Sequence of chain 1.A:
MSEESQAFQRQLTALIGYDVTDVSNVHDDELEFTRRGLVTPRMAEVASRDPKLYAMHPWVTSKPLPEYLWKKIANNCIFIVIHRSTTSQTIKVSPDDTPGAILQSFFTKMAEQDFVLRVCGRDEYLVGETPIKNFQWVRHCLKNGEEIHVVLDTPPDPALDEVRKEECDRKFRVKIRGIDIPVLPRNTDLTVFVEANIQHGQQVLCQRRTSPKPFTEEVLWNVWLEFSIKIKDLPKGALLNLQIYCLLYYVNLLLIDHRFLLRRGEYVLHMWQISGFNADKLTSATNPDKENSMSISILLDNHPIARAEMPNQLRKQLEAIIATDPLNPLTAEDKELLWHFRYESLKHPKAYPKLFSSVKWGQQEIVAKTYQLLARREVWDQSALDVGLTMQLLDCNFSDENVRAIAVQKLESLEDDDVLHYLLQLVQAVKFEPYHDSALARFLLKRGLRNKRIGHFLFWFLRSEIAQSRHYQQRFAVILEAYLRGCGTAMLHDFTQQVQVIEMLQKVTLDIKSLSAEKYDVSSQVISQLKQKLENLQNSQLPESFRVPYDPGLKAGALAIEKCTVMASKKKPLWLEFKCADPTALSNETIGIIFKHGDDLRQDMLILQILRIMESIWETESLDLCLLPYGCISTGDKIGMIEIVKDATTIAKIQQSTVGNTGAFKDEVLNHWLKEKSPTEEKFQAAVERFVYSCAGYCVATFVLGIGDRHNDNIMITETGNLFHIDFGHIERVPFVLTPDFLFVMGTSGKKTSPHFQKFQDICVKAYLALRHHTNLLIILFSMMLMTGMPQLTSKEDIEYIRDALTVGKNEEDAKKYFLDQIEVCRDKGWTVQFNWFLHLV

A protein and the small-molecule ligand that binds it are described below.
Small molecule (SMILES): CC(C)(O)C1CCN(Cc2ccc3nc(-c4cccc5n[nH]cc45)nc(N4CCOCC4)c3n2)CC1

Binding-site contacts:
Ligand atom C6 contacts residue TRP670 of chain 1.A at 3.1 Å (hydrophobic).
Ligand atom O contacts residue GLU738 of chain 1.A at 3.6 Å (salt-bridge).
Ligand atom C14 contacts residue ILE689 of chain 1.A at 3.6 Å (hydrophobic).
Ligand atom C20 contacts residue ASP822 of chain 1.A at 3.6 Å.
Ligand atom C22 contacts residue ASP822 of chain 1.A at 3.6 Å.
Ligand atom C16 contacts residue ILE821 of chain 1.A at 3.9 Å (hydrophobic).
Ligand atom C22 contacts residue TYR725 of chain 1.A at 3.6 Å (hydrophobic).
Ligand atom N5 contacts residue ILE737 of chain 1.A at 3.9 Å.
Ligand atom C5 contacts residue LYS748 of chain 1.A at 3.5 Å.
Ligand atom N3 contacts residue ILE821 of chain 1.A at 3.7 Å.
Ligand atom C7 contacts residue TRP670 of chain 1.A at 3.6 Å (hydrophobic).
Ligand atom N4 contacts residue ASP822 of chain 1.A at 3.2 Å (salt-bridge).
Ligand atom C18 contacts residue LYS691 of chain 1.A at 3.6 Å.
Ligand atom N5 contacts residue ASP699 of chain 1.A at 3.7 Å.
Ligand atom C22 contacts residue ILE821 of chain 1.A at 3.7 Å (hydrophobic).
Ligand atom C20 contacts residue ILE737 of chain 1.A at 3.8 Å (hydrophobic).
Ligand atom C23 contacts residue GLU738 of chain 1.A at 3.5 Å.
Ligand atom N5 contacts residue ASP822 of chain 1.A at 3.3 Å.
Ligand atom N4 contacts residue TYR725 of chain 1.A at 2.9 Å (h-bond).
Ligand atom C18 contacts residue ASP822 of chain 1.A at 3.5 Å.
Ligand atom C10 contacts residue LYS748 of chain 1.A at 4.0 Å.
Ligand atom C contacts residue ALA663 of chain 1.A at 3.9 Å (hydrophobic).
Ligand atom N2 contacts residue ILE821 of chain 1.A at 4.0 Å.
Ligand atom C8 contacts residue MET811 of chain 1.A at 3.6 Å (hydrophobic).
Ligand atom C24 contacts residue PHE819 of chain 1.A at 4.0 Å (hydrophobic).
Ligand atom N6 contacts residue ILE689 of chain 1.A at 3.9 Å.
Ligand atom N2 contacts residue ILE689 of chain 1.A at 3.7 Å.
Ligand atom O contacts residue VAL740 of chain 1.A at 2.5 Å (h-bond).
Ligand atom C25 contacts residue VAL740 of chain 1.A at 3.5 Å (hydrophobic).
Ligand atom C26 contacts residue ILE689 of chain 1.A at 4.0 Å (hydrophobic).
Ligand atom O contacts residue ILE739 of chain 1.A at 3.3 Å.
Ligand atom C15 contacts residue ILE821 of chain 1.A at 3.6 Å (hydrophobic).
Ligand atom C24 contacts residue GLU738 of chain 1.A at 3.4 Å.
Ligand atom O1 contacts residue THR660 of chain 1.A at 3.8 Å.
Ligand atom C9 contacts residue MET811 of chain 1.A at 3.9 Å (hydrophobic).
Ligand atom C4 contacts residue LYS748 of chain 1.A at 3.8 Å.
Ligand atom C19 contacts residue ASP822 of chain 1.A at 3.1 Å.
Ligand atom C21 contacts residue ILE737 of chain 1.A at 4.0 Å (hydrophobic).
Ligand atom N1 contacts residue MET811 of chain 1.A at 3.7 Å.
Ligand atom C24 contacts residue VAL740 of chain 1.A at 3.5 Å (hydrophobic).